Binding-site contacts:
Ligand atom S1G contacts residue ASP60 of chain 2.B at 3.0 Å (salt-bridge).
Ligand atom O1A contacts residue LEU39 of chain 2.B at 3.6 Å.
Ligand atom C6 contacts residue PRO41 of chain 2.B at 3.6 Å (hydrophobic).
Ligand atom O1A contacts residue GLY40 of chain 2.B at 3.3 Å (h-bond).
Ligand atom O2G contacts residue GLY90 of chain 2.B at 3.8 Å.
Ligand atom O2G contacts residue ASP91 of chain 2.B at 3.7 Å.
Ligand atom N1 contacts residue ASN452 of chain 2.B at 3.8 Å.
Ligand atom C4 contacts residue PRO41 of chain 2.B at 3.7 Å (hydrophobic).
Ligand atom O2B contacts residue THR95 of chain 2.B at 3.1 Å.
Ligand atom O2' contacts residue GLY381 of chain 2.B at 3.3 Å.
Ligand atom S1G contacts residue THR93 of chain 2.B at 3.6 Å.
Ligand atom PG contacts residue THR93 of chain 2.B at 3.4 Å.
Ligand atom N3 contacts residue GLY382 of chain 2.B at 3.1 Å.
Ligand atom O2G contacts residue ASP60 of chain 2.B at 3.0 Å (salt-bridge).
Ligand atom O1B contacts residue GLY92 of chain 2.B at 3.4 Å (h-bond).
Ligand atom O2G contacts residue GLY92 of chain 2.B at 3.6 Å (h-bond).
Ligand atom O1A contacts residue THR38 of chain 2.B at 3.3 Å (h-bond).
Ligand atom PB contacts residue GLY92 of chain 2.B at 3.7 Å.
Ligand atom S1G contacts residue GLY61 of chain 2.B at 3.4 Å (h-bond).
Ligand atom C2 contacts residue LEU451 of chain 2.B at 3.6 Å (hydrophobic).
Ligand atom O2A contacts residue GLY160 of chain 2.B at 3.8 Å.
Ligand atom C3' contacts residue GLU468 of chain 2.B at 3.6 Å.
Ligand atom O3A contacts residue THR94 of chain 2.B at 3.7 Å.
Ligand atom C5 contacts residue PRO41 of chain 2.B at 3.5 Å (hydrophobic).
Ligand atom O3B contacts residue GLY92 of chain 2.B at 3.5 Å (h-bond).
Ligand atom O2' contacts residue GLY382 of chain 2.B at 2.9 Å (h-bond).
Ligand atom O2B contacts residue THR94 of chain 2.B at 3.5 Å.
Ligand atom O5' contacts residue GLY40 of chain 2.B at 3.6 Å (h-bond).
Ligand atom S1G contacts residue THR94 of chain 2.B at 3.2 Å (h-bond).
Ligand atom O2' contacts residue GLU468 of chain 2.B at 3.0 Å (salt-bridge).
Ligand atom O3B contacts residue THR94 of chain 2.B at 3.2 Å (h-bond).
Ligand atom PG contacts residue ASP91 of chain 2.B at 3.8 Å.
Ligand atom O2G contacts residue THR93 of chain 2.B at 2.6 Å (h-bond).
Ligand atom C2 contacts residue GLY382 of chain 2.B at 3.7 Å.
Ligand atom O3G contacts residue ASP91 of chain 2.B at 2.9 Å (salt-bridge).
Ligand atom O3B contacts residue THR93 of chain 2.B at 3.4 Å (h-bond).
Ligand atom C2' contacts residue GLU468 of chain 2.B at 3.6 Å.
Ligand atom O1B contacts residue ASP91 of chain 2.B at 2.7 Å (salt-bridge).
Ligand atom O2B contacts residue GLY92 of chain 2.B at 3.3 Å.
Ligand atom PG contacts residue ASP60 of chain 2.B at 3.5 Å.

Sequence of chain 2.B:
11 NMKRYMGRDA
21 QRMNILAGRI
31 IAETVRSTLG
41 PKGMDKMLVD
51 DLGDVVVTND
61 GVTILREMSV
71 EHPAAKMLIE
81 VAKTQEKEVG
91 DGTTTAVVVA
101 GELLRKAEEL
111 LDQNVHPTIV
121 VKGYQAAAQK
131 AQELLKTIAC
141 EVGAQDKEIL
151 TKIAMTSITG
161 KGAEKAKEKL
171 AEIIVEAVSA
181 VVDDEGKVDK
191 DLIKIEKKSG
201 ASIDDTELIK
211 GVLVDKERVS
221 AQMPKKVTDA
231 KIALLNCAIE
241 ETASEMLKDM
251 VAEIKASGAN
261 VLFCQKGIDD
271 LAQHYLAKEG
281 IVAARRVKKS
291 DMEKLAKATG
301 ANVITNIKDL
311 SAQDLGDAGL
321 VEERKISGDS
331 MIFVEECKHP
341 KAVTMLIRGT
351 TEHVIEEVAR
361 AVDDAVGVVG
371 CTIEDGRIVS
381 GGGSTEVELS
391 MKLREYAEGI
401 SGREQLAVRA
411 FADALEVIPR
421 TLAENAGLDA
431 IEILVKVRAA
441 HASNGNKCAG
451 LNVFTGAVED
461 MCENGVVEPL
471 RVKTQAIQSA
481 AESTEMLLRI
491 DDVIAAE

This small molecule binds to this protein.
Small molecule (SMILES): Nc1ncnc2c1ncn2[C@@H]1O[C@H](COP(=O)(O)OP(=O)(O)OP(O)(O)=S)[C@@H](O)[C@H]1O